Binding-site contacts:
Ligand atom O5 contacts residue THR254 of chain 3.A at 2.6 Å.
Ligand atom C4 contacts residue LEU252 of chain 3.A at 4.2 Å (hydrophobic).
Ligand atom O3 contacts residue GLY51 of chain 3.A at 3.6 Å (h-bond).
Ligand atom O5 contacts residue GLU255 of chain 3.A at 3.3 Å (salt-bridge).
Ligand atom C3 contacts residue HIS242 of chain 3.A at 4.0 Å.
Ligand atom O5 contacts residue LEU252 of chain 3.A at 3.8 Å.
Ligand atom O5 contacts residue GLN50 of chain 3.A at 3.8 Å.
Ligand atom C4 contacts residue GLU255 of chain 3.A at 3.1 Å.
Ligand atom O4 contacts residue PHE126 of chain 3.A at 3.9 Å.
Ligand atom O2 contacts residue PHE126 of chain 3.A at 3.8 Å.
Ligand atom O4 contacts residue HIS242 of chain 3.A at 3.2 Å.
Ligand atom O2 contacts residue FAD1 of chain 3.G at 3.1 Å (h-bond).
Ligand atom C3 contacts residue GLY51 of chain 3.A at 4.1 Å.
Ligand atom C2 contacts residue PHE126 of chain 3.A at 3.4 Å (hydrophobic).
Ligand atom C2 contacts residue ARG286 of chain 3.A at 3.6 Å.
Ligand atom O4 contacts residue ARG286 of chain 3.A at 3.6 Å.
Ligand atom O2 contacts residue ARG399 of chain 3.A at 3.4 Å (salt-bridge).
Ligand atom O4 contacts residue GLU255 of chain 3.A at 2.2 Å (salt-bridge).
Ligand atom C4 contacts residue HIS242 of chain 3.A at 3.8 Å.
Ligand atom O1 contacts residue HIS354 of chain 3.A at 2.7 Å (h-bond).
Ligand atom O1 contacts residue FAD1 of chain 3.G at 3.5 Å.
Ligand atom C4 contacts residue GLY51 of chain 3.A at 3.9 Å.
Ligand atom C4 contacts residue PHE126 of chain 3.A at 4.0 Å (hydrophobic).
Ligand atom O1 contacts residue ARG399 of chain 3.A at 2.3 Å (salt-bridge).
Ligand atom O2 contacts residue GLY401 of chain 3.A at 3.4 Å.
Ligand atom C1 contacts residue GLY402 of chain 3.A at 3.6 Å.
Ligand atom C3 contacts residue PHE126 of chain 3.A at 3.8 Å (hydrophobic).
Ligand atom C2 contacts residue HIS242 of chain 3.A at 3.5 Å.
Ligand atom C1 contacts residue GLY401 of chain 3.A at 4.1 Å.
Ligand atom O4 contacts residue THR254 of chain 3.A at 3.1 Å.
Ligand atom C1 contacts residue PHE126 of chain 3.A at 4.1 Å (hydrophobic).
Ligand atom C4 contacts residue THR254 of chain 3.A at 3.4 Å.
Ligand atom C3 contacts residue FAD1 of chain 3.G at 3.5 Å.
Ligand atom C1 contacts residue FAD1 of chain 3.G at 3.6 Å.
Ligand atom O3 contacts residue FAD1 of chain 3.G at 2.5 Å (h-bond).
Ligand atom O2 contacts residue GLY402 of chain 3.A at 2.5 Å (h-bond).
Ligand atom C1 contacts residue ARG399 of chain 3.A at 3.2 Å.
Ligand atom O5 contacts residue GLY51 of chain 3.A at 3.2 Å (h-bond).
Ligand atom C2 contacts residue GLU255 of chain 3.A at 3.8 Å.
Ligand atom C1 contacts residue HIS354 of chain 3.A at 3.8 Å.

Sequence of chain 3.A:
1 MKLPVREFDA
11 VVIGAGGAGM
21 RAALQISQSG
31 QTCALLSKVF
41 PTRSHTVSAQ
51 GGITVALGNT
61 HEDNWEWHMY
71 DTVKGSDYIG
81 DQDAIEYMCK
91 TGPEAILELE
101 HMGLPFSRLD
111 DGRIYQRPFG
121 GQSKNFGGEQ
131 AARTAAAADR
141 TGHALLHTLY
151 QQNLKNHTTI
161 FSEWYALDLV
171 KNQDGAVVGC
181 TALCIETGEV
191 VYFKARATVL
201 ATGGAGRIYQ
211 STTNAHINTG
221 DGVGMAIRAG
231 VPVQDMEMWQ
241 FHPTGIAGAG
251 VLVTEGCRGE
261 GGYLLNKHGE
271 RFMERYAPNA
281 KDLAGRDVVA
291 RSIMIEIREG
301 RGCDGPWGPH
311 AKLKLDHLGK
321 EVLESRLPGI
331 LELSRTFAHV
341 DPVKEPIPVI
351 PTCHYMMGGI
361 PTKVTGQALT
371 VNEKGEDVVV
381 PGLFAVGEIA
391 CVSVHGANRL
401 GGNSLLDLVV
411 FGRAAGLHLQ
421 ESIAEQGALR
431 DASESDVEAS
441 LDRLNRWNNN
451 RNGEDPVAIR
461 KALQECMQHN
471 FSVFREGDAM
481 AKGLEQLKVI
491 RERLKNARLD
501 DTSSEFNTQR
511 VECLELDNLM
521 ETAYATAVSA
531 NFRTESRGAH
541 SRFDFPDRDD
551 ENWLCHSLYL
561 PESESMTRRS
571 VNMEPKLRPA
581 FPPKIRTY

This protein binds this small molecule.
Small molecule (SMILES): O=C([O-])CC(=O)C(=O)O